Sequence of chain 1.A:
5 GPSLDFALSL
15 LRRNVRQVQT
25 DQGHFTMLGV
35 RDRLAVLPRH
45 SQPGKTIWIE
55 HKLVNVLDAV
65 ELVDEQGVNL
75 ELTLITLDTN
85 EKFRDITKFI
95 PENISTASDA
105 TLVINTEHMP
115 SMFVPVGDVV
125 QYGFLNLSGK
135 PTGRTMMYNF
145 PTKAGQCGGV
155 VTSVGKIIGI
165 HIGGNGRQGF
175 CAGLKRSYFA

Binding-site contacts:
Ligand atom O contacts residue PHE144 of chain 1.A at 4.2 Å.
Ligand atom C7 contacts residue VAL118 of chain 1.A at 4.4 Å (hydrophobic).
Ligand atom C5 contacts residue MET113 of chain 1.A at 3.9 Å (hydrophobic).
Ligand atom C1 contacts residue MET113 of chain 1.A at 4.1 Å (hydrophobic).
Ligand atom S contacts residue ILE108 of chain 1.A at 3.8 Å.
Ligand atom C2 contacts residue ALA148 of chain 1.A at 3.4 Å (hydrophobic).
Ligand atom S contacts residue PHE144 of chain 1.A at 3.8 Å.
Ligand atom C6 contacts residue MET113 of chain 1.A at 3.8 Å (hydrophobic).
Ligand atom O contacts residue GLY149 of chain 1.A at 3.6 Å.
Ligand atom C1 contacts residue ALA148 of chain 1.A at 3.8 Å (hydrophobic).
Ligand atom C3 contacts residue MET113 of chain 1.A at 3.7 Å (hydrophobic).
Ligand atom C contacts residue CYS151 of chain 1.A at 1.8 Å (hydrophobic).
Ligand atom C7 contacts residue MET113 of chain 1.A at 4.0 Å (hydrophobic).
Ligand atom C9 contacts residue MET116 of chain 1.A at 3.8 Å (hydrophobic).
Ligand atom O contacts residue ILE108 of chain 1.A at 3.5 Å.
Ligand atom C8 contacts residue VAL118 of chain 1.A at 3.5 Å (hydrophobic).
Ligand atom N1 contacts residue MET113 of chain 1.A at 3.8 Å.
Ligand atom C1 contacts residue CYS151 of chain 1.A at 2.8 Å (hydrophobic).
Ligand atom S contacts residue VAL118 of chain 1.A at 4.4 Å.
Ligand atom C2 contacts residue ILE108 of chain 1.A at 4.2 Å (hydrophobic).
Ligand atom N1 contacts residue THR146 of chain 1.A at 4.3 Å.
Ligand atom C3 contacts residue ALA148 of chain 1.A at 3.7 Å (hydrophobic).
Ligand atom C2 contacts residue CYS151 of chain 1.A at 4.1 Å (hydrophobic).
Ligand atom C1 contacts residue HIS112 of chain 1.A at 4.3 Å.
Ligand atom C1 contacts residue ILE108 of chain 1.A at 4.3 Å (hydrophobic).
Ligand atom C8 contacts residue MET116 of chain 1.A at 3.9 Å (hydrophobic).
Ligand atom C5 contacts residue THR146 of chain 1.A at 4.2 Å.
Ligand atom C4 contacts residue THR146 of chain 1.A at 3.6 Å.
Ligand atom N contacts residue ALA148 of chain 1.A at 3.3 Å (h-bond).
Ligand atom C contacts residue ALA148 of chain 1.A at 3.1 Å (hydrophobic).
Ligand atom C contacts residue GLN150 of chain 1.A at 3.8 Å.
Ligand atom C4 contacts residue GLY149 of chain 1.A at 4.2 Å.
Ligand atom S contacts residue MET113 of chain 1.A at 3.8 Å.
Ligand atom C4 contacts residue ALA148 of chain 1.A at 3.6 Å (hydrophobic).
Ligand atom C2 contacts residue GLY149 of chain 1.A at 4.1 Å.
Ligand atom C2 contacts residue MET113 of chain 1.A at 4.0 Å (hydrophobic).
Ligand atom C contacts residue HIS112 of chain 1.A at 4.3 Å.
Ligand atom N contacts residue MET113 of chain 1.A at 3.9 Å.
Ligand atom C11 contacts residue MET113 of chain 1.A at 4.3 Å (hydrophobic).
Ligand atom O contacts residue ALA148 of chain 1.A at 3.8 Å.

A protein and the small-molecule ligand that binds it are described below.
Small molecule (SMILES): C=CC(=O)N(C)Cc1nc2c(s1)CCCC2